Sequence of chain 1.FA:
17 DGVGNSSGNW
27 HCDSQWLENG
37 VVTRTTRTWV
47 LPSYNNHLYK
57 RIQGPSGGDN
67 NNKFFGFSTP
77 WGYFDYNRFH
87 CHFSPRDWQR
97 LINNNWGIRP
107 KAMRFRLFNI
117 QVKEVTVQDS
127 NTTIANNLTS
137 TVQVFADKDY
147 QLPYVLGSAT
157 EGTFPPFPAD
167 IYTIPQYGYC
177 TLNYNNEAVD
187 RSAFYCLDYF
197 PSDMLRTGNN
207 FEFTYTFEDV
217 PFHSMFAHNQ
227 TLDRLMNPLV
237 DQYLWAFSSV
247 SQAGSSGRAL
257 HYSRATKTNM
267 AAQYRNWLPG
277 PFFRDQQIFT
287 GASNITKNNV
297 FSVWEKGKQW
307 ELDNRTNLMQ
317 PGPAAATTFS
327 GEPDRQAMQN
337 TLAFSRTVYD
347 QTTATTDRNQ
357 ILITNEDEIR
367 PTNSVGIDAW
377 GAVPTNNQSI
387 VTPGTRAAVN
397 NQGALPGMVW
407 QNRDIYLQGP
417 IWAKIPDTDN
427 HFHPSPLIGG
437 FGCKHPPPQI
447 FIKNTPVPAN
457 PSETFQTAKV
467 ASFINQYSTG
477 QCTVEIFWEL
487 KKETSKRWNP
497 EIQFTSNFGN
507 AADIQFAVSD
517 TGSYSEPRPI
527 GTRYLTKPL

Binding-site contacts:
Ligand atom P contacts residue ASP425 of chain 1.FA at 3.7 Å.
Ligand atom N9 contacts residue PRO217 of chain 1.GA at 4.2 Å.
Ligand atom C8 contacts residue ASN426 of chain 1.FA at 3.0 Å.
Ligand atom N6 contacts residue SER431 of chain 1.GA at 3.3 Å.
Ligand atom C4' contacts residue HIS429 of chain 1.GA at 3.9 Å.
Ligand atom C5 contacts residue PRO217 of chain 1.GA at 3.8 Å (hydrophobic).
Ligand atom N7 contacts residue ASN426 of chain 1.FA at 3.5 Å (h-bond).
Ligand atom N1 contacts residue PRO430 of chain 1.GA at 3.5 Å (h-bond).
Ligand atom C4 contacts residue PRO217 of chain 1.GA at 3.8 Å (hydrophobic).
Ligand atom O4' contacts residue ASN426 of chain 1.FA at 4.0 Å.
Ligand atom C6 contacts residue PRO217 of chain 1.GA at 4.0 Å (hydrophobic).
Ligand atom O2P contacts residue HIS427 of chain 1.FA at 3.1 Å.
Ligand atom O2P contacts residue ASP425 of chain 1.FA at 3.2 Å (salt-bridge).
Ligand atom N3 contacts residue PRO217 of chain 1.GA at 3.9 Å.
Ligand atom N1 contacts residue PRO217 of chain 1.GA at 4.1 Å.
Ligand atom N6 contacts residue GLY438 of chain 1.GA at 4.2 Å.
Ligand atom C6 contacts residue PRO430 of chain 1.GA at 3.7 Å (hydrophobic).
Ligand atom N9 contacts residue ASN426 of chain 1.FA at 4.1 Å.
Ligand atom N6 contacts residue ASN408 of chain 1.GA at 3.9 Å.
Ligand atom C2 contacts residue GLY438 of chain 1.GA at 3.9 Å.
Ligand atom C3' contacts residue HIS429 of chain 1.GA at 3.7 Å.
Ligand atom N7 contacts residue SER431 of chain 1.GA at 3.8 Å.
Ligand atom N6 contacts residue PRO432 of chain 1.GA at 4.0 Å.
Ligand atom C8 contacts residue ASP425 of chain 1.FA at 4.1 Å.
Ligand atom C2 contacts residue PRO430 of chain 1.GA at 3.8 Å (hydrophobic).
Ligand atom C6 contacts residue SER431 of chain 1.GA at 3.8 Å.
Ligand atom C5' contacts residue HIS429 of chain 1.GA at 3.1 Å.
Ligand atom N1 contacts residue GLY438 of chain 1.GA at 3.7 Å.
Ligand atom C2 contacts residue PRO217 of chain 1.GA at 3.8 Å (hydrophobic).
Ligand atom C2' contacts residue HIS429 of chain 1.GA at 3.7 Å.
Ligand atom C5 contacts residue SER431 of chain 1.GA at 4.0 Å.
Ligand atom N3 contacts residue PRO430 of chain 1.GA at 4.1 Å.
Ligand atom N7 contacts residue ASN408 of chain 1.GA at 3.5 Å (h-bond).
Ligand atom O4' contacts residue HIS429 of chain 1.GA at 4.0 Å.
Ligand atom N6 contacts residue PRO430 of chain 1.GA at 4.1 Å.
Ligand atom N6 contacts residue GLY436 of chain 1.GA at 3.8 Å.
Ligand atom O5' contacts residue HIS429 of chain 1.GA at 4.2 Å.
Ligand atom C5' contacts residue HIS427 of chain 1.FA at 4.0 Å.
Ligand atom C2' contacts residue PRO430 of chain 1.GA at 3.5 Å (hydrophobic).
Ligand atom O2P contacts residue ASN426 of chain 1.FA at 3.3 Å.

The protein below binds the small molecule below.
Small molecule (SMILES): Nc1ncnc2c1ncn2[C@H]1C[C@H](O)[C@@H](COP(=O)(O)O)O1

Sequence of chain 1.GA:
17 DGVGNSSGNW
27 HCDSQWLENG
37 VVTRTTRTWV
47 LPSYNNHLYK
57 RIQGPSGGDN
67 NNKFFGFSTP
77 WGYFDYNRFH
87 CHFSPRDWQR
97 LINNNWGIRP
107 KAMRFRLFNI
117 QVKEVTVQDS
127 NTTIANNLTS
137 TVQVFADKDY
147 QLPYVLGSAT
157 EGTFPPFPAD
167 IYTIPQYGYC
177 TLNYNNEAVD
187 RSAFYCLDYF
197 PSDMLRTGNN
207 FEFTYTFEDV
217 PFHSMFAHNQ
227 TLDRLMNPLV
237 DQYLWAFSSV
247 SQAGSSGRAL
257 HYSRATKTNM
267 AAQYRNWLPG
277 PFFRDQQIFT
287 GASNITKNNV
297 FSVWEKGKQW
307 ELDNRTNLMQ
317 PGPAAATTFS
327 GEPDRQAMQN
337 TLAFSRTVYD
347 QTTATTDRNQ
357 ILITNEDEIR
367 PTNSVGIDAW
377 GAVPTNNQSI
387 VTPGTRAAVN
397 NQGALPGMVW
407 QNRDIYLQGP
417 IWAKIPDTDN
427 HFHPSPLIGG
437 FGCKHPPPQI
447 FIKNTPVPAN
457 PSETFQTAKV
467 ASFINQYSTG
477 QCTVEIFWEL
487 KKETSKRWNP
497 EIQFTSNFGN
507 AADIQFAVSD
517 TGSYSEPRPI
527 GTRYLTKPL